The small molecule below binds the protein below.
Small molecule (SMILES): CC(=O)N[C@H]1[C@H](O[C@H]2[C@H](O[C@@H]3O[C@@H](C)[C@@H](O)[C@@H](O)[C@@H]3O)[C@@H](NC(C)=O)CO[C@@H]2CO)O[C@H](CO)[C@@H](O[C@H]2O[C@H](CO)[C@@H](O)[C@H](O)[C@@H]2O)[C@@H]1O

Binding-site contacts:
Ligand atom C7 contacts residue ASN15 of chain 1.D at 3.5 Å.
Ligand atom O5 contacts residue THR28 of chain 1.D at 3.7 Å.
Ligand atom O5 contacts residue ASN15 of chain 1.D at 2.4 Å (h-bond).
Ligand atom O7 contacts residue ASN15 of chain 1.D at 3.6 Å.
Ligand atom C3 contacts residue ASN15 of chain 1.D at 3.8 Å.
Ligand atom C5 contacts residue THR28 of chain 1.D at 3.7 Å.
Ligand atom C2 contacts residue ASN15 of chain 1.D at 2.5 Å.
Ligand atom C5 contacts residue ASN15 of chain 1.D at 3.7 Å.
Ligand atom C6 contacts residue THR28 of chain 1.D at 4.1 Å.
Ligand atom C1 contacts residue ASN15 of chain 1.D at 1.5 Å.
Ligand atom C1 contacts residue THR28 of chain 1.D at 4.1 Å.
Ligand atom N2 contacts residue ASN15 of chain 1.D at 3.0 Å (h-bond).
Ligand atom C4 contacts residue ASN15 of chain 1.D at 4.2 Å.

Sequence of chain 1.D:
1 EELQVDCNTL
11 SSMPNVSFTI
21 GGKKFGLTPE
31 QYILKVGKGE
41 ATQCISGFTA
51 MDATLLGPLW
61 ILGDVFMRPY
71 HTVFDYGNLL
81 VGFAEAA